Sequence of chain 47.C:
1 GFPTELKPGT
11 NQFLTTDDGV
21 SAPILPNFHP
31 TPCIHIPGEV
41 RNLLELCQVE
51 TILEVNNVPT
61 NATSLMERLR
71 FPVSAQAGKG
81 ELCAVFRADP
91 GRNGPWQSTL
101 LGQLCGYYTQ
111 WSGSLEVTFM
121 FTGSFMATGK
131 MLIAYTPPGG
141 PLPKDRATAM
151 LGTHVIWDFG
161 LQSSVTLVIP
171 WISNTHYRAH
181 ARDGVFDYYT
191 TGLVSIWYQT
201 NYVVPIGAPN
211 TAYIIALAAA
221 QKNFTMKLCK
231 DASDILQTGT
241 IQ

The small molecule below binds the protein below.
Small molecule (SMILES): Cc1nc(-c2ccc(OCCCCCN3CCN(c4ccnc(N)c4)C3=O)cc2)no1

Sequence of chain 47.A:
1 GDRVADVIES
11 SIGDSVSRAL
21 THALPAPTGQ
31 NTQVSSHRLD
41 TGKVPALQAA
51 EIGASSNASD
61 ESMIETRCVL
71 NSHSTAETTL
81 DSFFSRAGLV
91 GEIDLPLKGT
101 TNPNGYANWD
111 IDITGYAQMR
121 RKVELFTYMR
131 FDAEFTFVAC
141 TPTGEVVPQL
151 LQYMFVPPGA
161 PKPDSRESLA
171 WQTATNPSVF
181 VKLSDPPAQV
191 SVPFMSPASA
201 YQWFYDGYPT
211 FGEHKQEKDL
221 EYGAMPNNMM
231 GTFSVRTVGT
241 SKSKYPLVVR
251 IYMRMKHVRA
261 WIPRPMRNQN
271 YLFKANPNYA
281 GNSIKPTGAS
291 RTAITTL

Sequence of chain 48.C:
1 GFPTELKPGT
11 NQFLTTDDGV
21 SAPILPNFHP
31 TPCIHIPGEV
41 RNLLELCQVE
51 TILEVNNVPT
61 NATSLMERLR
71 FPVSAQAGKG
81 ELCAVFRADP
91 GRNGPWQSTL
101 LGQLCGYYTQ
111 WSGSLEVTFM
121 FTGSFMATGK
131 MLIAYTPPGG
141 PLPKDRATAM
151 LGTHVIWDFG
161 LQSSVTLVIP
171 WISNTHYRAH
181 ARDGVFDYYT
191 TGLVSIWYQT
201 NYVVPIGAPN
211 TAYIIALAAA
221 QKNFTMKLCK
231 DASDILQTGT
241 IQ

Binding-site contacts:
Ligand atom C7 contacts residue TYR201 of chain 47.A at 3.8 Å (hydrophobic).
Ligand atom N5 contacts residue PHE233 of chain 47.A at 3.2 Å.
Ligand atom C17 contacts residue PHE135 of chain 47.A at 3.9 Å (hydrophobic).
Ligand atom C18 contacts residue PHE155 of chain 47.A at 3.9 Å (hydrophobic).
Ligand atom O3 contacts residue ASP112 of chain 47.A at 3.6 Å.
Ligand atom C4 contacts residue TRP203 of chain 47.A at 4.0 Å (hydrophobic).
Ligand atom O3 contacts residue ILE113 of chain 47.A at 3.0 Å (h-bond).
Ligand atom N1 contacts residue ASP112 of chain 47.A at 3.9 Å.
Ligand atom O1 contacts residue MET195 of chain 47.A at 3.2 Å.
Ligand atom C22 contacts residue VAL179 of chain 47.A at 3.4 Å (hydrophobic).
Ligand atom C5 contacts residue TRP203 of chain 47.A at 3.8 Å (hydrophobic).
Ligand atom N6 contacts residue ILE24 of chain 47.C at 3.9 Å.
Ligand atom O2 contacts residue PHE137 of chain 47.A at 4.0 Å.
Ligand atom C14 contacts residue PHE155 of chain 47.A at 3.9 Å (hydrophobic).
Ligand atom C2 contacts residue THR114 of chain 47.A at 3.6 Å.
Ligand atom C14 contacts residue PHE135 of chain 47.A at 3.7 Å (hydrophobic).
Ligand atom N1 contacts residue THR114 of chain 47.A at 4.0 Å.
Ligand atom N6 contacts residue PHE155 of chain 47.A at 3.8 Å.
Ligand atom C16 contacts residue ILE111 of chain 47.A at 3.5 Å (hydrophobic).
Ligand atom O2 contacts residue PHE233 of chain 47.A at 3.0 Å.
Ligand atom C15 contacts residue VAL192 of chain 47.A at 3.2 Å (hydrophobic).
Ligand atom C19 contacts residue VAL192 of chain 47.A at 3.4 Å (hydrophobic).
Ligand atom C13 contacts residue ILE111 of chain 47.A at 4.0 Å (hydrophobic).
Ligand atom C13 contacts residue PHE135 of chain 47.A at 3.4 Å (hydrophobic).
Ligand atom C7 contacts residue ASN228 of chain 47.A at 3.8 Å.
Ligand atom C2 contacts residue ASP112 of chain 47.A at 2.8 Å.
Ligand atom C14 contacts residue MET195 of chain 47.A at 3.9 Å (hydrophobic).
Ligand atom C17 contacts residue PHE155 of chain 47.A at 3.7 Å (hydrophobic).
Ligand atom C13 contacts residue MET195 of chain 47.A at 3.9 Å (hydrophobic).
Ligand atom N4 contacts residue TRP203 of chain 47.A at 3.6 Å (h-bond).
Ligand atom N2 contacts residue TRP203 of chain 47.A at 3.9 Å.
Ligand atom N5 contacts residue PHE137 of chain 47.A at 3.5 Å.
Ligand atom C12 contacts residue MET195 of chain 47.A at 3.8 Å (hydrophobic).
Ligand atom C3 contacts residue ASP112 of chain 47.A at 3.0 Å.
Ligand atom C16 contacts residue PHE155 of chain 47.A at 3.9 Å (hydrophobic).
Ligand atom C9 contacts residue ILE113 of chain 47.A at 3.7 Å (hydrophobic).
Ligand atom C16 contacts residue PHE135 of chain 47.A at 3.4 Å (hydrophobic).
Ligand atom C19 contacts residue ILE24 of chain 47.C at 3.5 Å (hydrophobic).
Ligand atom C15 contacts residue MET195 of chain 47.A at 3.8 Å (hydrophobic).
Ligand atom C8 contacts residue TYR201 of chain 47.A at 3.3 Å (hydrophobic).